Binding-site contacts:
Ligand atom C2 contacts residue ASN167 of chain 2.A at 2.4 Å.
Ligand atom N2 contacts residue ASN167 of chain 2.A at 3.0 Å (h-bond).
Ligand atom C7 contacts residue THR169 of chain 2.A at 4.4 Å.
Ligand atom O5 contacts residue ASN167 of chain 2.A at 2.2 Å (h-bond).
Ligand atom O5 contacts residue THR240 of chain 2.A at 3.4 Å.
Ligand atom C3 contacts residue ASN167 of chain 2.A at 3.8 Å.
Ligand atom C6 contacts residue THR240 of chain 2.A at 3.6 Å.
Ligand atom C7 contacts residue ASN167 of chain 2.A at 4.2 Å.
Ligand atom C5 contacts residue THR240 of chain 2.A at 4.1 Å.
Ligand atom C1 contacts residue ASN167 of chain 2.A at 1.4 Å.
Ligand atom C5 contacts residue ASN167 of chain 2.A at 3.5 Å.
Ligand atom N2 contacts residue THR169 of chain 2.A at 4.1 Å.
Ligand atom O6 contacts residue THR240 of chain 2.A at 3.6 Å.
Ligand atom C4 contacts residue ASN167 of chain 2.A at 4.1 Å.

Sequence of chain 2.A:
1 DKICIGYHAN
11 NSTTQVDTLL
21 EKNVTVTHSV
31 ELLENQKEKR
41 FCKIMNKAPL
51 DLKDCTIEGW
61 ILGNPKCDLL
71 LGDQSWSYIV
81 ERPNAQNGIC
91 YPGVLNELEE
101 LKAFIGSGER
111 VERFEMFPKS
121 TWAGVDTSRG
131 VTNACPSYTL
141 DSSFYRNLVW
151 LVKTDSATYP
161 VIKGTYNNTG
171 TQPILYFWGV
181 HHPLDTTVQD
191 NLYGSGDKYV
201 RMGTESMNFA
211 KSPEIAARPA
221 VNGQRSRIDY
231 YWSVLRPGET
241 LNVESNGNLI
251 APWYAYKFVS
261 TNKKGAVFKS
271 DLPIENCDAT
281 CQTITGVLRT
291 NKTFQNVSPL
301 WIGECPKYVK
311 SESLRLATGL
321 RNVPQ

This small molecule binds to this protein.
Small molecule (SMILES): CC(=O)N[C@@H]1[C@@H](O)[C@H](O)[C@@H](CO)O[C@H]1O